Sequence of chain 2.A:
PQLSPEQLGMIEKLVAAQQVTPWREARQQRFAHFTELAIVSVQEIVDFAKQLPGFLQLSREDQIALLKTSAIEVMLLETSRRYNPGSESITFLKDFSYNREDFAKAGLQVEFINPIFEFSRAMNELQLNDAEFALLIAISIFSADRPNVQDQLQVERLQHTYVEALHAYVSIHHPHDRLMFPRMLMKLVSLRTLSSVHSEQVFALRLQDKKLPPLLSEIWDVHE

The protein below binds the small molecule below.
Small molecule (SMILES): CC(C)(C)OC(=O)c1c(COc2ccc(-c3ccc(CC(=O)O)cc3)cc2)ccc(C(F)(F)F)c1O

Binding-site contacts:
Ligand atom C29 contacts residue PHE93 of chain 2.A at 3.7 Å (hydrophobic).
Ligand atom F33 contacts residue LEU167 of chain 2.A at 3.7 Å.
Ligand atom F33 contacts residue LEU271 of chain 2.A at 3.8 Å.
Ligand atom F35 contacts residue LEU167 of chain 2.A at 3.3 Å.
Ligand atom O12 contacts residue ALA97 of chain 2.A at 3.5 Å.
Ligand atom C16 contacts residue PHE151 of chain 2.A at 3.6 Å (hydrophobic).
Ligand atom C6 contacts residue LEU135 of chain 2.A at 3.7 Å (hydrophobic).
Ligand atom C23 contacts residue LEU152 of chain 2.A at 3.6 Å (hydrophobic).
Ligand atom C11 contacts residue PHE93 of chain 2.A at 3.3 Å (hydrophobic).
Ligand atom C10 contacts residue PHE93 of chain 2.A at 3.8 Å (hydrophobic).
Ligand atom C15 contacts residue SER100 of chain 2.A at 3.6 Å.
Ligand atom O36 contacts residue HIS257 of chain 2.A at 3.2 Å.
Ligand atom C26 contacts residue LEU152 of chain 2.A at 3.6 Å (hydrophobic).
Ligand atom O36 contacts residue PHE171 of chain 2.A at 3.4 Å.
Ligand atom F33 contacts residue LEU264 of chain 2.A at 3.3 Å.
Ligand atom C8 contacts residue PHE151 of chain 2.A at 3.6 Å (hydrophobic).
Ligand atom F34 contacts residue TRP279 of chain 2.A at 3.5 Å.
Ligand atom O27 contacts residue PHE151 of chain 2.A at 3.3 Å.
Ligand atom O9 contacts residue ILE131 of chain 2.A at 3.3 Å.
Ligand atom C24 contacts residue PHE151 of chain 2.A at 3.6 Å (hydrophobic).
Ligand atom O27 contacts residue LEU152 of chain 2.A at 2.7 Å (h-bond).
Ligand atom C26 contacts residue ARG141 of chain 2.A at 3.2 Å.
Ligand atom C14 contacts residue ALA97 of chain 2.A at 3.6 Å (hydrophobic).
Ligand atom F33 contacts residue PHE90 of chain 2.A at 3.7 Å.
Ligand atom O9 contacts residue PHE171 of chain 2.A at 3.7 Å.
Ligand atom O27 contacts residue ARG141 of chain 2.A at 3.6 Å.
Ligand atom C6 contacts residue ILE175 of chain 2.A at 3.6 Å (hydrophobic).
Ligand atom F34 contacts residue LEU271 of chain 2.A at 3.6 Å.
Ligand atom C8 contacts residue THR138 of chain 2.A at 3.3 Å.
Ligand atom O28 contacts residue ARG141 of chain 2.A at 2.9 Å (salt-bridge).
Ligand atom C32 contacts residue LEU167 of chain 2.A at 3.8 Å (hydrophobic).
Ligand atom C25 contacts residue ARG141 of chain 2.A at 3.6 Å.
Ligand atom C7 contacts residue MET134 of chain 2.A at 3.8 Å (hydrophobic).
Ligand atom C17 contacts residue LEU96 of chain 2.A at 3.6 Å (hydrophobic).
Ligand atom C7 contacts residue THR138 of chain 2.A at 3.4 Å.
Ligand atom C17 contacts residue PHE151 of chain 2.A at 3.6 Å (hydrophobic).
Ligand atom C19 contacts residue PHE151 of chain 2.A at 3.4 Å (hydrophobic).
Ligand atom C20 contacts residue PHE151 of chain 2.A at 3.5 Å (hydrophobic).
Ligand atom F35 contacts residue GLN260 of chain 2.A at 3.3 Å.
Ligand atom C31 contacts residue LEU167 of chain 2.A at 3.6 Å (hydrophobic).